A protein and the small-molecule ligand that binds it are described below.
Small molecule (SMILES): N[C@@H](CS)C(=O)O

Sequence of chain 58.A:
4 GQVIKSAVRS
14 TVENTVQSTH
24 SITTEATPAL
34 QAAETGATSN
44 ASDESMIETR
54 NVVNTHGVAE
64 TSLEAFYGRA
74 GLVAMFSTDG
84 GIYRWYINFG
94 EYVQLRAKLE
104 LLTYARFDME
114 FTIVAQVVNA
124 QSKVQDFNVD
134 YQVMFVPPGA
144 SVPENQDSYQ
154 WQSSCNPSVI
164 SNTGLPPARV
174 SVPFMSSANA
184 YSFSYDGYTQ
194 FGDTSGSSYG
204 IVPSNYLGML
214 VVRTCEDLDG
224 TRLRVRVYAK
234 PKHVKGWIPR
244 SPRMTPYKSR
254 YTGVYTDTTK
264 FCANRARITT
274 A

Binding-site contacts:
Ligand atom N contacts residue GLY1 of chain 58.P at 2.9 Å (h-bond).
Ligand atom O contacts residue GLY1 of chain 58.P at 2.2 Å (h-bond).
Ligand atom N contacts residue MET247 of chain 58.A at 3.8 Å.
Ligand atom SG contacts residue MET247 of chain 58.A at 3.4 Å.
Ligand atom N contacts residue THR248 of chain 58.A at 4.1 Å.
Ligand atom O contacts residue ASP235 of chain 58.C at 3.4 Å.
Ligand atom C contacts residue GLY1 of chain 58.P at 1.3 Å.
Ligand atom C contacts residue ASP235 of chain 58.C at 4.3 Å.
Ligand atom CB contacts residue PRO249 of chain 58.A at 4.3 Å (hydrophobic).
Ligand atom O contacts residue MET247 of chain 58.A at 3.8 Å.
Ligand atom CA contacts residue MET247 of chain 58.A at 4.2 Å (hydrophobic).
Ligand atom SG contacts residue ILE236 of chain 58.C at 4.3 Å.
Ligand atom SG contacts residue THR248 of chain 58.A at 3.2 Å (h-bond).
Ligand atom SG contacts residue PRO249 of chain 58.A at 3.6 Å.
Ligand atom CB contacts residue GLY1 of chain 58.P at 3.7 Å.
Ligand atom O contacts residue ARG233 of chain 58.C at 4.1 Å.
Ligand atom SG contacts residue GLY1 of chain 58.P at 4.4 Å.
Ligand atom CA contacts residue ASP235 of chain 58.C at 4.0 Å.
Ligand atom CB contacts residue ASP235 of chain 58.C at 2.8 Å.
Ligand atom CA contacts residue GLY1 of chain 58.P at 2.4 Å.
Ligand atom CB contacts residue THR248 of chain 58.A at 4.5 Å.
Ligand atom N contacts residue PRO249 of chain 58.A at 3.5 Å.
Ligand atom C contacts residue MET247 of chain 58.A at 3.7 Å (hydrophobic).
Ligand atom SG contacts residue ASP235 of chain 58.C at 3.7 Å.

Sequence of chain 58.C:
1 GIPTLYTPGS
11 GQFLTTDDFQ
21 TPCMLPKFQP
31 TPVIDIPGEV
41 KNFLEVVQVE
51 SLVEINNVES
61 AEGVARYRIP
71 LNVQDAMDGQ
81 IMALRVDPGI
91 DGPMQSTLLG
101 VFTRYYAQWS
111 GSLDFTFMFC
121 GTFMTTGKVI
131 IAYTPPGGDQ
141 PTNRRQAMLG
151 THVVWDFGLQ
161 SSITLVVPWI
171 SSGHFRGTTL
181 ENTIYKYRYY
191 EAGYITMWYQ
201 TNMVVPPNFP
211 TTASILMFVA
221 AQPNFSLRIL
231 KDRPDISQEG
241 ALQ